This protein binds this small molecule.
Small molecule (SMILES): CC(=O)N[C@@H]1[C@@H](O)[C@H](O)[C@@H](CO)O[C@H]1O

Sequence of chain 1.B:
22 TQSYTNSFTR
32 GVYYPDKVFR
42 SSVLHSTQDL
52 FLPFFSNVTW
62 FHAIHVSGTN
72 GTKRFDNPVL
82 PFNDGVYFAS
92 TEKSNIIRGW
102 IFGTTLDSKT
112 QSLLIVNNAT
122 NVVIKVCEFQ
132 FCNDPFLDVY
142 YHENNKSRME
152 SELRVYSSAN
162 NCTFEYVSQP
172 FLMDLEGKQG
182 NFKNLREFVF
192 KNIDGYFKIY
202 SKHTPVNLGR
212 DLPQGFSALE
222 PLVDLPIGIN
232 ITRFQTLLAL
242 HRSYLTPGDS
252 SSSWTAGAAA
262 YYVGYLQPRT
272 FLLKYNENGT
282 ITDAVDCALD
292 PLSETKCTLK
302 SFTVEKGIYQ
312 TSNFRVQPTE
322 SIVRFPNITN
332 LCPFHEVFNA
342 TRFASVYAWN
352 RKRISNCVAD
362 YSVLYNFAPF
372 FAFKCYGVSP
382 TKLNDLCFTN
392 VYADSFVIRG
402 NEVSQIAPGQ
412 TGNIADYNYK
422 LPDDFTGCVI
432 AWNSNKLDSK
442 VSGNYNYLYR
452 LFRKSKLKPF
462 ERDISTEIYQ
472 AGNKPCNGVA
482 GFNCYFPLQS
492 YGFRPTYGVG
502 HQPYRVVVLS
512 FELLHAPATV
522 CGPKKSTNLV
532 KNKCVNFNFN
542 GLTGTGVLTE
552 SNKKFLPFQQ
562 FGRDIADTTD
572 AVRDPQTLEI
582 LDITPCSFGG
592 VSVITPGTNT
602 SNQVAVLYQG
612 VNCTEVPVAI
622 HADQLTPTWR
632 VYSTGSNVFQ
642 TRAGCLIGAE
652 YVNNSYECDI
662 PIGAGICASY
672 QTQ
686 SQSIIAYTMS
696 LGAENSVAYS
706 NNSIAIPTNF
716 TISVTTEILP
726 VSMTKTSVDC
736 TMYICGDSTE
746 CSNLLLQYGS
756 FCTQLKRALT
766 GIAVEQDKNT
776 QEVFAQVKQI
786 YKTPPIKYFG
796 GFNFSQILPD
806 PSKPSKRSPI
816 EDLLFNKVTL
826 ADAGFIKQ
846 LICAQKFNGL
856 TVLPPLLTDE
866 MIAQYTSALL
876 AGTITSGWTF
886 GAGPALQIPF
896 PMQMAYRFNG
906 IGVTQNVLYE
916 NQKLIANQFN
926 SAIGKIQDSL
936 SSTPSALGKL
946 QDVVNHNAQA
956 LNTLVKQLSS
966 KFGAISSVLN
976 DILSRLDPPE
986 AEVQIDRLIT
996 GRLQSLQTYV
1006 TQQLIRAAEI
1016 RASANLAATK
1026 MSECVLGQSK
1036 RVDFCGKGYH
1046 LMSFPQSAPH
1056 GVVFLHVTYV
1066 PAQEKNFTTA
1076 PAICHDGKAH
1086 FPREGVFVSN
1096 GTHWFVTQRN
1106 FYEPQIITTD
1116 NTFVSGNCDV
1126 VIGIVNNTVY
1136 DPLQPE

Binding-site contacts:
Ligand atom C1 contacts residue ASN146 of chain 1.B at 1.4 Å.
Ligand atom C3 contacts residue ASN146 of chain 1.B at 3.1 Å.
Ligand atom C5 contacts residue ASN146 of chain 1.B at 3.2 Å.
Ligand atom C6 contacts residue ASN146 of chain 1.B at 3.5 Å.
Ligand atom C2 contacts residue ASN146 of chain 1.B at 2.5 Å.
Ligand atom O3 contacts residue ASN146 of chain 1.B at 3.2 Å (h-bond).
Ligand atom C4 contacts residue ASN146 of chain 1.B at 3.2 Å.
Ligand atom O5 contacts residue ASN146 of chain 1.B at 2.5 Å (h-bond).
Ligand atom N2 contacts residue ASN146 of chain 1.B at 3.8 Å.
Ligand atom C7 contacts residue ASN146 of chain 1.B at 4.4 Å.
Ligand atom O4 contacts residue ASN146 of chain 1.B at 4.3 Å.
Ligand atom O7 contacts residue ASN146 of chain 1.B at 4.1 Å.